Binding-site contacts:
Ligand atom O7 contacts residue CYS1074 of chain 1.C at 4.2 Å.
Ligand atom C5 contacts residue ASN1126 of chain 1.C at 3.7 Å.
Ligand atom C8 contacts residue ASP1076 of chain 1.C at 3.0 Å.
Ligand atom O5 contacts residue CYS1074 of chain 1.C at 4.1 Å.
Ligand atom O7 contacts residue ASN1126 of chain 1.C at 3.9 Å.
Ligand atom C7 contacts residue ASN1126 of chain 1.C at 3.5 Å.
Ligand atom N2 contacts residue ASN1126 of chain 1.C at 2.9 Å (h-bond).
Ligand atom C2 contacts residue ASN1126 of chain 1.C at 2.5 Å.
Ligand atom C8 contacts residue ASN1126 of chain 1.C at 4.5 Å.
Ligand atom O7 contacts residue ASP1076 of chain 1.C at 2.5 Å (salt-bridge).
Ligand atom O7 contacts residue HIS1075 of chain 1.C at 3.4 Å.
Ligand atom C1 contacts residue ASN1126 of chain 1.C at 1.4 Å.
Ligand atom C8 contacts residue HIS1075 of chain 1.C at 3.3 Å.
Ligand atom C7 contacts residue GLY1077 of chain 1.C at 4.3 Å.
Ligand atom N2 contacts residue CYS1074 of chain 1.C at 4.3 Å.
Ligand atom N2 contacts residue ASP1076 of chain 1.C at 4.3 Å.
Ligand atom C2 contacts residue CYS1074 of chain 1.C at 4.2 Å (hydrophobic).
Ligand atom C7 contacts residue HIS1075 of chain 1.C at 4.0 Å.
Ligand atom C4 contacts residue ASN1126 of chain 1.C at 4.2 Å.
Ligand atom C7 contacts residue ASP1076 of chain 1.C at 3.0 Å.
Ligand atom C3 contacts residue ASN1126 of chain 1.C at 3.8 Å.
Ligand atom O5 contacts residue ASN1126 of chain 1.C at 2.4 Å (h-bond).
Ligand atom C7 contacts residue CYS1074 of chain 1.C at 4.2 Å (hydrophobic).
Ligand atom O7 contacts residue GLY1077 of chain 1.C at 3.1 Å (h-bond).
Ligand atom C1 contacts residue CYS1074 of chain 1.C at 3.5 Å (hydrophobic).

The small molecule below binds the protein below.
Small molecule (SMILES): CC(=O)N[C@@H]1[C@@H](O)[C@H](O)[C@@H](CO)O[C@H]1O

Sequence of chain 1.C:
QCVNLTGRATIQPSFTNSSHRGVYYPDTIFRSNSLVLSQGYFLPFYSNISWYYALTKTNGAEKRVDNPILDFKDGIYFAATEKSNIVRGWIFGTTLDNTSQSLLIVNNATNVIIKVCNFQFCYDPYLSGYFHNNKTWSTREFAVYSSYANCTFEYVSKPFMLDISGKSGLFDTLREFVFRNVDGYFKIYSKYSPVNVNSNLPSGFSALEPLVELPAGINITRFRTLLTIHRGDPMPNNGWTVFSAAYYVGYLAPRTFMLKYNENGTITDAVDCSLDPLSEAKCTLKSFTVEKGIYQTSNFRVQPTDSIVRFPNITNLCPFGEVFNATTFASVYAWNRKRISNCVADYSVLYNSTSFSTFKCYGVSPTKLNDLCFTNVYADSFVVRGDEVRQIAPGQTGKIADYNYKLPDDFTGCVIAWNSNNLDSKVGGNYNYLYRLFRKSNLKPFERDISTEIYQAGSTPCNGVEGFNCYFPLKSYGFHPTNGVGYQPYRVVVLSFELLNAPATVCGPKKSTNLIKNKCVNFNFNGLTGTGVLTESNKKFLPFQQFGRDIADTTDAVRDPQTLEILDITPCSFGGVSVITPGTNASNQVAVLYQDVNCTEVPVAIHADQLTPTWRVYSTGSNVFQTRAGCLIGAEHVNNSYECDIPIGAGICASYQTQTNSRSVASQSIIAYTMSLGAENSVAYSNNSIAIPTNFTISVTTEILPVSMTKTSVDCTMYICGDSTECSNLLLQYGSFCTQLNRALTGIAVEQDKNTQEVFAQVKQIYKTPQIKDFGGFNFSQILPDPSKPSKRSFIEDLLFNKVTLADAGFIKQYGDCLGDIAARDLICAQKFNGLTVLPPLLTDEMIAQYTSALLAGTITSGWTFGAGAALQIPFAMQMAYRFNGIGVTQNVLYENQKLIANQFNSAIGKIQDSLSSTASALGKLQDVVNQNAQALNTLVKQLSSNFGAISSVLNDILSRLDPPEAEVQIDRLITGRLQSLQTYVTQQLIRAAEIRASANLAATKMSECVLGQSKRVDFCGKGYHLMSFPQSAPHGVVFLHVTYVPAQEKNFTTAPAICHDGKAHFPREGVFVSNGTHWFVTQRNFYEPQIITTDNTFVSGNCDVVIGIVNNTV